A small-molecule ligand and the protein it binds are described below.
Small molecule (SMILES): C[C@@H]1N[C@@H]1C(=O)O

Sequence of chain 1.K:
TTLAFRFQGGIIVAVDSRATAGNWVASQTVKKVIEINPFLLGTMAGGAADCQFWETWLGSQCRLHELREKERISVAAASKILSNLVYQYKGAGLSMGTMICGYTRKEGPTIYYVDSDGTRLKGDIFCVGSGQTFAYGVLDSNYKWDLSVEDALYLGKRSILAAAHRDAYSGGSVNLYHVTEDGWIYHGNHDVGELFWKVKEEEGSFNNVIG

Binding-site contacts:
Ligand atom C7 contacts residue GLY130 of chain 1.K at 4.2 Å.
Ligand atom O contacts residue VAL129 of chain 1.K at 4.4 Å.
Ligand atom O contacts residue SER171 of chain 1.K at 3.3 Å (h-bond).
Ligand atom C2 contacts residue TYR170 of chain 1.K at 3.5 Å (hydrophobic).
Ligand atom N6 contacts residue LYS33 of chain 1.K at 4.2 Å.
Ligand atom C contacts residue ASP17 of chain 1.K at 3.5 Å.
Ligand atom O contacts residue ASP168 of chain 1.K at 4.0 Å.
Ligand atom O contacts residue GLY132 of chain 1.K at 3.2 Å (h-bond).
Ligand atom C5 contacts residue SER131 of chain 1.K at 3.8 Å.
Ligand atom C2 contacts residue SER131 of chain 1.K at 3.9 Å.
Ligand atom C5 contacts residue TYR170 of chain 1.K at 3.9 Å (hydrophobic).
Ligand atom N6 contacts residue TYR170 of chain 1.K at 2.7 Å (h-bond).
Ligand atom N6 contacts residue SER171 of chain 1.K at 3.5 Å (h-bond).
Ligand atom C5 contacts residue LYS33 of chain 1.K at 3.4 Å.
Ligand atom N6 contacts residue SER131 of chain 1.K at 2.9 Å (h-bond).
Ligand atom C5 contacts residue ASP17 of chain 1.K at 4.4 Å.
Ligand atom C contacts residue THR2 of chain 1.K at 1.3 Å.
Ligand atom C7 contacts residue SER131 of chain 1.K at 4.0 Å.
Ligand atom C contacts residue SER171 of chain 1.K at 3.1 Å.
Ligand atom N6 contacts residue ASP168 of chain 1.K at 4.1 Å.
Ligand atom C7 contacts residue LYS33 of chain 1.K at 4.2 Å.
Ligand atom C5 contacts residue THR2 of chain 1.K at 3.5 Å.
Ligand atom C contacts residue LYS33 of chain 1.K at 4.2 Å.
Ligand atom C7 contacts residue THR2 of chain 1.K at 4.1 Å.
Ligand atom O contacts residue SER131 of chain 1.K at 2.9 Å (h-bond).
Ligand atom C2 contacts residue THR2 of chain 1.K at 2.4 Å.
Ligand atom C2 contacts residue LYS33 of chain 1.K at 3.3 Å.
Ligand atom C contacts residue GLY132 of chain 1.K at 4.2 Å.
Ligand atom C2 contacts residue SER171 of chain 1.K at 3.3 Å.
Ligand atom C contacts residue GLY130 of chain 1.K at 4.3 Å.
Ligand atom C contacts residue SER131 of chain 1.K at 3.9 Å.
Ligand atom C5 contacts residue ARG19 of chain 1.K at 4.4 Å.
Ligand atom C2 contacts residue ASP17 of chain 1.K at 3.4 Å.
Ligand atom C contacts residue ASP168 of chain 1.K at 4.5 Å.
Ligand atom O contacts residue THR2 of chain 1.K at 2.3 Å (h-bond).
Ligand atom O contacts residue GLY130 of chain 1.K at 3.4 Å.
Ligand atom C2 contacts residue ARG19 of chain 1.K at 4.5 Å.
Ligand atom N6 contacts residue THR2 of chain 1.K at 3.7 Å.